Binding-site contacts:
Ligand atom C10 contacts residue MET216 of chain 9.A at 3.6 Å (hydrophobic).
Ligand atom N contacts residue ILE219 of chain 9.A at 4.0 Å.
Ligand atom C5 contacts residue PHE240 of chain 9.A at 4.1 Å (hydrophobic).
Ligand atom C7 contacts residue TYR192 of chain 9.A at 4.4 Å (hydrophobic).
Ligand atom C5 contacts residue ILE95 of chain 9.A at 3.8 Å (hydrophobic).
Ligand atom C3 contacts residue ILE183 of chain 9.A at 3.7 Å (hydrophobic).
Ligand atom C7 contacts residue VAL117 of chain 9.A at 4.3 Å (hydrophobic).
Ligand atom C contacts residue TYR192 of chain 9.A at 4.2 Å (hydrophobic).
Ligand atom C9 contacts residue PHE240 of chain 9.A at 4.1 Å (hydrophobic).
Ligand atom N contacts residue MET181 of chain 9.A at 3.9 Å.
Ligand atom C1 contacts residue ILE219 of chain 9.A at 4.1 Å (hydrophobic).
Ligand atom N contacts residue TYR146 of chain 9.A at 4.1 Å.
Ligand atom C6 contacts residue TYR192 of chain 9.A at 4.4 Å (hydrophobic).
Ligand atom O contacts residue TYR192 of chain 9.A at 3.9 Å.
Ligand atom C4 contacts residue ILE183 of chain 9.A at 4.2 Å (hydrophobic).
Ligand atom C contacts residue ASN194 of chain 9.A at 4.0 Å.
Ligand atom C1 contacts residue VAL119 of chain 9.A at 4.2 Å (hydrophobic).
Ligand atom C contacts residue TYR210 of chain 9.A at 4.1 Å (hydrophobic).
Ligand atom C9 contacts residue TYR192 of chain 9.A at 4.1 Å (hydrophobic).
Ligand atom C6 contacts residue ILE95 of chain 9.A at 4.1 Å (hydrophobic).
Ligand atom C2 contacts residue TYR146 of chain 9.A at 3.9 Å (hydrophobic).
Ligand atom O contacts residue ASN194 of chain 9.A at 3.0 Å (h-bond).
Ligand atom C8 contacts residue MET216 of chain 9.A at 3.9 Å (hydrophobic).
Ligand atom C7 contacts residue PHE240 of chain 9.A at 3.9 Å (hydrophobic).
Ligand atom C5 contacts residue ILE183 of chain 9.A at 4.4 Å (hydrophobic).
Ligand atom C3 contacts residue ILE95 of chain 9.A at 4.2 Å (hydrophobic).
Ligand atom OXT contacts residue TYR210 of chain 9.A at 3.0 Å (h-bond).
Ligand atom C9 contacts residue PHE115 of chain 9.A at 4.1 Å (hydrophobic).
Ligand atom C8 contacts residue TYR192 of chain 9.A at 3.6 Å (hydrophobic).
Ligand atom C2 contacts residue ILE95 of chain 9.A at 3.8 Å (hydrophobic).
Ligand atom O contacts residue VAL113 of chain 9.A at 4.0 Å.
Ligand atom OXT contacts residue MET216 of chain 9.A at 4.2 Å.
Ligand atom C7 contacts residue ILE95 of chain 9.A at 4.3 Å (hydrophobic).
Ligand atom O contacts residue LEU107 of chain 9.A at 4.4 Å.
Ligand atom C2 contacts residue ILE183 of chain 9.A at 4.2 Å (hydrophobic).
Ligand atom CA2 contacts residue PHE115 of chain 9.A at 4.3 Å (hydrophobic).
Ligand atom OXT contacts residue ASN194 of chain 9.A at 4.3 Å.
Ligand atom C10 contacts residue TYR192 of chain 9.A at 4.3 Å (hydrophobic).
Ligand atom C1 contacts residue ILE183 of chain 9.A at 4.2 Å (hydrophobic).
Ligand atom C4 contacts residue ILE95 of chain 9.A at 4.0 Å (hydrophobic).

This small molecule binds to this protein.
Small molecule (SMILES): NCCCCCCCCCCCC(=O)O

Sequence of chain 9.A:
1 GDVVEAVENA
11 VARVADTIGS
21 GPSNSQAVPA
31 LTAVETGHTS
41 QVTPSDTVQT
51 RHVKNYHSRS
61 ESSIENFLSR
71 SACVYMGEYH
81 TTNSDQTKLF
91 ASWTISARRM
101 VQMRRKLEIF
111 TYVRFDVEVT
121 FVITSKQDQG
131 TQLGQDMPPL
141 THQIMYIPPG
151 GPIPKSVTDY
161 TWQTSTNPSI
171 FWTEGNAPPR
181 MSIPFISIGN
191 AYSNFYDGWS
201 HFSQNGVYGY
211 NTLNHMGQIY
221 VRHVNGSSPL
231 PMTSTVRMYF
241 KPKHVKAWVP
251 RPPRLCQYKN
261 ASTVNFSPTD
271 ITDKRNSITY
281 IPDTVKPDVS